Sequence of chain 1.A:
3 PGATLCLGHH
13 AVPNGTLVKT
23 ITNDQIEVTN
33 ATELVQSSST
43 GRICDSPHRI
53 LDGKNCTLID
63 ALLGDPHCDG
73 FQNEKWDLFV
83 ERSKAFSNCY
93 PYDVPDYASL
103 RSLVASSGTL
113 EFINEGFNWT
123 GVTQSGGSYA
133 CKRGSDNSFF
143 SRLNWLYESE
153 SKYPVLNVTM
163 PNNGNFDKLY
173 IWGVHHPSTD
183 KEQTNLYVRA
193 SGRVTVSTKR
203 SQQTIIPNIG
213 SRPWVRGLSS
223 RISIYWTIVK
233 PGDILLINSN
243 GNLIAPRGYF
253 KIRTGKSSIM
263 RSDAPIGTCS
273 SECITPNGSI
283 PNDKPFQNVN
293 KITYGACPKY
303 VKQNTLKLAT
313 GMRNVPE

This small molecule binds to this protein.
Small molecule (SMILES): CC(=O)N[C@@H]1[C@@H](O)[C@H](O)[C@@H](CO)O[C@H]1O

Binding-site contacts:
Ligand atom C6 contacts residue THR122 of chain 1.A at 3.7 Å.
Ligand atom C5 contacts residue ASN120 of chain 1.A at 3.7 Å.
Ligand atom C5 contacts residue THR122 of chain 1.A at 3.7 Å.
Ligand atom C1 contacts residue THR122 of chain 1.A at 3.9 Å.
Ligand atom C1 contacts residue ASN120 of chain 1.A at 1.4 Å.
Ligand atom C3 contacts residue ASN120 of chain 1.A at 3.8 Å.
Ligand atom O5 contacts residue THR122 of chain 1.A at 3.7 Å.
Ligand atom O5 contacts residue ASN120 of chain 1.A at 2.4 Å (h-bond).
Ligand atom C7 contacts residue ASN120 of chain 1.A at 3.5 Å.
Ligand atom N2 contacts residue ASN120 of chain 1.A at 2.9 Å (h-bond).
Ligand atom O7 contacts residue THR122 of chain 1.A at 4.2 Å.
Ligand atom O7 contacts residue ASN120 of chain 1.A at 3.6 Å (h-bond).
Ligand atom C4 contacts residue ASN120 of chain 1.A at 4.3 Å.
Ligand atom C2 contacts residue ASN120 of chain 1.A at 2.5 Å.